This small molecule binds to this protein.
Small molecule (SMILES): CC(=O)N[C@@H]1[C@@H](O)[C@H](O)[C@@H](CO)O[C@H]1O

Binding-site contacts:
Ligand atom N2 contacts residue PRO8 of chain 1.B at 3.9 Å.
Ligand atom C2 contacts residue ASN36 of chain 1.B at 2.7 Å.
Ligand atom C1 contacts residue ASN36 of chain 1.B at 1.4 Å.
Ligand atom O5 contacts residue ASN36 of chain 1.B at 2.2 Å (h-bond).
Ligand atom C4 contacts residue ASN36 of chain 1.B at 4.3 Å.
Ligand atom N2 contacts residue ASN36 of chain 1.B at 3.2 Å (h-bond).
Ligand atom O5 contacts residue TYR23 of chain 1.B at 4.5 Å.
Ligand atom C7 contacts residue ASN36 of chain 1.B at 4.3 Å.
Ligand atom N2 contacts residue TYR23 of chain 1.B at 3.4 Å (h-bond).
Ligand atom C6 contacts residue GLU35 of chain 1.B at 3.4 Å.
Ligand atom O5 contacts residue GLU35 of chain 1.B at 3.5 Å (salt-bridge).
Ligand atom C8 contacts residue SER6 of chain 1.B at 3.6 Å.
Ligand atom C4 contacts residue GLU35 of chain 1.B at 4.0 Å.
Ligand atom C5 contacts residue ASN36 of chain 1.B at 3.5 Å.
Ligand atom C1 contacts residue TYR23 of chain 1.B at 4.0 Å (hydrophobic).
Ligand atom C2 contacts residue TYR23 of chain 1.B at 3.3 Å (hydrophobic).
Ligand atom C3 contacts residue ASN36 of chain 1.B at 3.9 Å.
Ligand atom O6 contacts residue GLU35 of chain 1.B at 4.3 Å.
Ligand atom C7 contacts residue PRO8 of chain 1.B at 4.4 Å (hydrophobic).
Ligand atom C5 contacts residue GLU35 of chain 1.B at 3.8 Å.
Ligand atom C8 contacts residue PRO8 of chain 1.B at 3.8 Å (hydrophobic).

Sequence of chain 1.B:
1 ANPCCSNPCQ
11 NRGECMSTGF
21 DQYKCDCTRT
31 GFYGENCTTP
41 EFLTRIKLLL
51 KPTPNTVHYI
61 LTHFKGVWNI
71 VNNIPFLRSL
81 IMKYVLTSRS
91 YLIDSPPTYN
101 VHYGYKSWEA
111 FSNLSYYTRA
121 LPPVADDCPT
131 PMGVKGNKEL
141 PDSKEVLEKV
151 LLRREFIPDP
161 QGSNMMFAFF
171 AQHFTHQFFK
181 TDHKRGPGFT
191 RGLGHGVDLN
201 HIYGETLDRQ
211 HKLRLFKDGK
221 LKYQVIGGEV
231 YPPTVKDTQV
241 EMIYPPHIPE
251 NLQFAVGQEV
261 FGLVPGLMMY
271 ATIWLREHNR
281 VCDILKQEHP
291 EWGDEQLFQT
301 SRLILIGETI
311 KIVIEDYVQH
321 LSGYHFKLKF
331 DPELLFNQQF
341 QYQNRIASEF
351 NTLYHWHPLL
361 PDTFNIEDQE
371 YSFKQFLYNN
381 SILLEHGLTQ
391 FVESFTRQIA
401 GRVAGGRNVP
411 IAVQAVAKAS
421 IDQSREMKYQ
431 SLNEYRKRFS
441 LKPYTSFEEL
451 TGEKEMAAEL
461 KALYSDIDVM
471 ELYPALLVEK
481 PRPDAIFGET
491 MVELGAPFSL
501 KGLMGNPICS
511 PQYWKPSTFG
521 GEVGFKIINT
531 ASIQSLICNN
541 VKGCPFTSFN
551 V